Binding-site contacts:
Ligand atom C8 contacts residue NO1 of chain 1.E at 4.4 Å.
Ligand atom C1 contacts residue NO1 of chain 1.E at 3.6 Å.
Ligand atom O contacts residue NO1 of chain 1.E at 3.5 Å (h-bond).
Ligand atom C2 contacts residue HEM1 of chain 1.C at 4.5 Å.
Ligand atom C5 contacts residue TYR75 of chain 1.A at 4.4 Å (hydrophobic).
Ligand atom C6 contacts residue LEU82 of chain 1.A at 4.3 Å (hydrophobic).
Ligand atom C7 contacts residue LEU231 of chain 1.A at 3.6 Å (hydrophobic).
Ligand atom C10 contacts residue TYR75 of chain 1.A at 4.1 Å (hydrophobic).
Ligand atom C3 contacts residue NO1 of chain 1.E at 4.5 Å.
Ligand atom C9 contacts residue ALA279 of chain 1.A at 3.8 Å (hydrophobic).
Ligand atom C10 contacts residue VAL380 of chain 1.A at 3.7 Å (hydrophobic).
Ligand atom C3 contacts residue VAL70 of chain 1.A at 4.2 Å (hydrophobic).
Ligand atom C4 contacts residue VAL281 of chain 1.A at 4.1 Å (hydrophobic).
Ligand atom C6 contacts residue TYR75 of chain 1.A at 3.7 Å (hydrophobic).
Ligand atom C5 contacts residue THR71 of chain 1.A at 3.7 Å.
Ligand atom C4 contacts residue VAL70 of chain 1.A at 4.2 Å (hydrophobic).
Ligand atom C10 contacts residue ALA279 of chain 1.A at 3.9 Å (hydrophobic).
Ligand atom C9 contacts residue HEM1 of chain 1.C at 3.3 Å.
Ligand atom C7 contacts residue GLY232 of chain 1.A at 4.3 Å.
Ligand atom C2 contacts residue ILE228 of chain 1.A at 4.1 Å (hydrophobic).
Ligand atom C5 contacts residue GLN379 of chain 1.A at 4.0 Å.
Ligand atom C3 contacts residue HEM1 of chain 1.C at 4.1 Å.
Ligand atom C10 contacts residue GLN379 of chain 1.A at 4.2 Å.
Ligand atom C7 contacts residue NO1 of chain 1.E at 3.2 Å.
Ligand atom C7 contacts residue ILE228 of chain 1.A at 3.9 Å (hydrophobic).
Ligand atom C10 contacts residue ASN236 of chain 1.A at 4.1 Å.
Ligand atom C2 contacts residue NO1 of chain 1.E at 3.4 Å.
Ligand atom C8 contacts residue ASN236 of chain 1.A at 3.8 Å.
Ligand atom C3 contacts residue ALA85 of chain 1.A at 4.0 Å (hydrophobic).
Ligand atom C9 contacts residue VAL281 of chain 1.A at 4.1 Å (hydrophobic).
Ligand atom O contacts residue ASN236 of chain 1.A at 3.0 Å (h-bond).
Ligand atom C6 contacts residue THR71 of chain 1.A at 4.0 Å.
Ligand atom C10 contacts residue MET280 of chain 1.A at 3.6 Å (hydrophobic).
Ligand atom C2 contacts residue ALA85 of chain 1.A at 4.1 Å (hydrophobic).
Ligand atom C9 contacts residue ASN236 of chain 1.A at 3.7 Å.
Ligand atom C7 contacts residue ASN236 of chain 1.A at 4.2 Å.
Ligand atom C1 contacts residue ASN236 of chain 1.A at 4.1 Å.
Ligand atom C5 contacts residue VAL70 of chain 1.A at 4.3 Å (hydrophobic).
Ligand atom C4 contacts residue GLN379 of chain 1.A at 4.4 Å.
Ligand atom C9 contacts residue NO1 of chain 1.E at 4.0 Å.

A protein and the small-molecule ligand that binds it are described below.
Small molecule (SMILES): CC12CCC(CC1)C(C)(C)O2

Sequence of chain 1.A:
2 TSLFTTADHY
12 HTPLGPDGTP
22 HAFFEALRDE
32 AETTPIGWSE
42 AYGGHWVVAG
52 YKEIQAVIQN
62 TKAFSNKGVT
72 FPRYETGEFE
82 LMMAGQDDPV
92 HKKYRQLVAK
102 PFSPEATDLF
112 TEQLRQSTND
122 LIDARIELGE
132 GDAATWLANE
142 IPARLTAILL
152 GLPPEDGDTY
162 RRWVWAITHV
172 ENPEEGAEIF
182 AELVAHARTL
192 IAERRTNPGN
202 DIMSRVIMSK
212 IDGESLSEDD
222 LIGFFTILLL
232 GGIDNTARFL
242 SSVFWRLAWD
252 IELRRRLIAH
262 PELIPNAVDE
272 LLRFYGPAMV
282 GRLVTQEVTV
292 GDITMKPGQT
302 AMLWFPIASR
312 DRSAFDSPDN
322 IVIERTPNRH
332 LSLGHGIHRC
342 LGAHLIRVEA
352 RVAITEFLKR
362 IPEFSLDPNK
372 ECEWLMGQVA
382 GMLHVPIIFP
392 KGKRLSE